Sequence of chain 3.A:
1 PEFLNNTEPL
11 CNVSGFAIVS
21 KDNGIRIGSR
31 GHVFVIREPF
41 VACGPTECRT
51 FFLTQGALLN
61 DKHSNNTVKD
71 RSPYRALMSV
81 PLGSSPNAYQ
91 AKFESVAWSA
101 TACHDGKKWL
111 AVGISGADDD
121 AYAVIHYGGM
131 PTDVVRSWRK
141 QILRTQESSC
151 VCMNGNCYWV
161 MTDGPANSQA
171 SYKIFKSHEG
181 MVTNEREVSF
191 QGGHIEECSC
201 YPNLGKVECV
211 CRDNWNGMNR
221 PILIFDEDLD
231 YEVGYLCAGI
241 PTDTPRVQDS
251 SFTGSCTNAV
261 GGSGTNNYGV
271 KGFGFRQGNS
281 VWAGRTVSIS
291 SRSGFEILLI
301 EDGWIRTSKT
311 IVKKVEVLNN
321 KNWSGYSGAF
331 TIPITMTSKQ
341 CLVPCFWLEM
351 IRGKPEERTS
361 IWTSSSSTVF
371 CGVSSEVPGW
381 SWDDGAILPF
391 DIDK

Binding-site contacts:
Ligand atom C1 contacts residue ASN12 of chain 3.A at 1.4 Å.
Ligand atom C8 contacts residue CYS341 of chain 3.A at 4.2 Å (hydrophobic).
Ligand atom N2 contacts residue LEU10 of chain 3.A at 4.2 Å.
Ligand atom C5 contacts residue GLY278 of chain 3.A at 4.0 Å.
Ligand atom C4 contacts residue ASN12 of chain 3.A at 4.1 Å.
Ligand atom C8 contacts residue PRO9 of chain 3.A at 3.9 Å (hydrophobic).
Ligand atom C8 contacts residue CYS11 of chain 3.A at 4.3 Å (hydrophobic).
Ligand atom C7 contacts residue LEU10 of chain 3.A at 4.2 Å (hydrophobic).
Ligand atom C6 contacts residue GLY278 of chain 3.A at 4.2 Å.
Ligand atom C8 contacts residue LEU10 of chain 3.A at 3.3 Å (hydrophobic).
Ligand atom C3 contacts residue ASN12 of chain 3.A at 3.6 Å.
Ligand atom C8 contacts residue ASN12 of chain 3.A at 4.2 Å.
Ligand atom C7 contacts residue ASN12 of chain 3.A at 3.1 Å.
Ligand atom C5 contacts residue ASN12 of chain 3.A at 3.6 Å.
Ligand atom N2 contacts residue ASN12 of chain 3.A at 2.7 Å (h-bond).
Ligand atom O7 contacts residue ASN12 of chain 3.A at 3.2 Å (h-bond).
Ligand atom C2 contacts residue ASN12 of chain 3.A at 2.2 Å.
Ligand atom O5 contacts residue ASN12 of chain 3.A at 2.4 Å (h-bond).

The small molecule below binds the protein below.
Small molecule (SMILES): CC(=O)N[C@@H]1[C@@H](O)[C@H](O)[C@@H](CO)O[C@H]1O